Binding-site contacts:
Ligand atom O28 contacts residue LEU126 of chain 1.M at 3.9 Å.
Ligand atom C05 contacts residue PHE149 of chain 1.M at 3.6 Å (hydrophobic).
Ligand atom O13 contacts residue PHE149 of chain 1.M at 3.7 Å.
Ligand atom C14 contacts residue PHE149 of chain 1.M at 3.7 Å (hydrophobic).
Ligand atom C03 contacts residue TYR298 of chain 1.N at 3.5 Å (hydrophobic).
Ligand atom C09 contacts residue THR134 of chain 1.M at 3.5 Å.
Ligand atom C03 contacts residue GLY146 of chain 1.M at 3.9 Å.
Ligand atom O26 contacts residue LEU231 of chain 1.M at 3.9 Å.
Ligand atom C01 contacts residue MET294 of chain 1.N at 3.5 Å (hydrophobic).
Ligand atom C01 contacts residue ARG295 of chain 1.N at 3.5 Å.
Ligand atom C21 contacts residue TRP215 of chain 1.M at 3.9 Å (hydrophobic).
Ligand atom C18 contacts residue TRP215 of chain 1.M at 3.5 Å (hydrophobic).
Ligand atom C27 contacts residue ILE133 of chain 1.M at 3.8 Å (hydrophobic).
Ligand atom O16 contacts residue TYR148 of chain 1.M at 3.6 Å.
Ligand atom C22 contacts residue TRP215 of chain 1.M at 4.0 Å (hydrophobic).
Ligand atom C15 contacts residue PHE149 of chain 1.M at 3.6 Å (hydrophobic).
Ligand atom C15 contacts residue ALA145 of chain 1.M at 3.3 Å (hydrophobic).
Ligand atom C09 contacts residue LEU130 of chain 1.M at 3.6 Å (hydrophobic).
Ligand atom C10 contacts residue LEU130 of chain 1.M at 3.7 Å (hydrophobic).
Ligand atom O08 contacts residue TYR298 of chain 1.N at 3.8 Å.
Ligand atom O26 contacts residue TRP215 of chain 1.M at 4.0 Å.
Ligand atom C05 contacts residue ALA145 of chain 1.M at 3.9 Å (hydrophobic).
Ligand atom C21 contacts residue ALA219 of chain 1.M at 3.8 Å (hydrophobic).
Ligand atom O16 contacts residue TRP215 of chain 1.M at 3.2 Å.
Ligand atom C15 contacts residue TYR148 of chain 1.M at 4.0 Å (hydrophobic).
Ligand atom O28 contacts residue TRP215 of chain 1.M at 3.9 Å.
Ligand atom O25 contacts residue ALA219 of chain 1.M at 3.5 Å.
Ligand atom C27 contacts residue LEU231 of chain 1.M at 3.7 Å (hydrophobic).
Ligand atom C20 contacts residue TRP215 of chain 1.M at 3.7 Å (hydrophobic).
Ligand atom O26 contacts residue LEU126 of chain 1.M at 3.8 Å.
Ligand atom O13 contacts residue ALA145 of chain 1.M at 2.9 Å (h-bond).
Ligand atom C17 contacts residue TRP215 of chain 1.M at 3.6 Å (hydrophobic).
Ligand atom C27 contacts residue THR129 of chain 1.M at 3.7 Å.
Ligand atom C19 contacts residue TRP215 of chain 1.M at 3.5 Å (hydrophobic).
Ligand atom C07 contacts residue LEU130 of chain 1.M at 4.0 Å (hydrophobic).
Ligand atom C14 contacts residue ALA145 of chain 1.M at 3.7 Å (hydrophobic).
Ligand atom C05 contacts residue GLY146 of chain 1.M at 3.6 Å.
Ligand atom C10 contacts residue THR134 of chain 1.M at 3.8 Å.
Ligand atom C29 contacts residue LYS206 of chain 1.M at 3.6 Å.
Ligand atom C01 contacts residue TYR291 of chain 1.N at 4.0 Å (hydrophobic).

Sequence of chain 1.M:
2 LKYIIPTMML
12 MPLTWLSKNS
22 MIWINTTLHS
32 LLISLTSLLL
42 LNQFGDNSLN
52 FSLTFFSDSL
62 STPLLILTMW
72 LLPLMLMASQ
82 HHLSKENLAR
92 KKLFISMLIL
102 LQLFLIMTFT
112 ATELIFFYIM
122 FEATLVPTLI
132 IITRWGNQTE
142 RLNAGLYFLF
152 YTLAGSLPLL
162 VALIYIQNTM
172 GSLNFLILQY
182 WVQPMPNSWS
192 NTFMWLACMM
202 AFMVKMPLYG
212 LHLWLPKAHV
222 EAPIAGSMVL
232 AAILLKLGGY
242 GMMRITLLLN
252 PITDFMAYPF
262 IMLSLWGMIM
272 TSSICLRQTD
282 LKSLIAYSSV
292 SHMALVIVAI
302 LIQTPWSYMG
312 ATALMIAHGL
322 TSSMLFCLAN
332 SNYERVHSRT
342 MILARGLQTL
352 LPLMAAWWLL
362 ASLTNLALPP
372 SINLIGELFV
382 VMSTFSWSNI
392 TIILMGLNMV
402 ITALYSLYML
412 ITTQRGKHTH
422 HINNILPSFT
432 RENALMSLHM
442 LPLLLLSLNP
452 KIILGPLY

Sequence of chain 1.N:
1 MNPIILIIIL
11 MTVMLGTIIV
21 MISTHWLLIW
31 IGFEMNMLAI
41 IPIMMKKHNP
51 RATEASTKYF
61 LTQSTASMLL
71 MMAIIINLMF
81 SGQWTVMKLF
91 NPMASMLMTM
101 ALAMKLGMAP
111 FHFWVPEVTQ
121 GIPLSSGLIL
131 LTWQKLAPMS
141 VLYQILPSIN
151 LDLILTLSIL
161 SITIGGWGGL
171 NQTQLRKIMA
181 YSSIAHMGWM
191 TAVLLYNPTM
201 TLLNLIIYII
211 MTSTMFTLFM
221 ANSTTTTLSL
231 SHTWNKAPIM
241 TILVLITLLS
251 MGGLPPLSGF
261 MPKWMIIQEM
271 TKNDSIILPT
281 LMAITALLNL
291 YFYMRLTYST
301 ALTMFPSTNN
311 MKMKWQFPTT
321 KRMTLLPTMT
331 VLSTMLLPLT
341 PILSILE

A protein and the small-molecule ligand that binds it are described below.
Small molecule (SMILES): C=C(C)[C@H]1Cc2c(ccc3c2O[C@@H]2COc4cc(OC)c(OC)cc4[C@@H]2C3=O)O1